Sequence of chain 1.D:
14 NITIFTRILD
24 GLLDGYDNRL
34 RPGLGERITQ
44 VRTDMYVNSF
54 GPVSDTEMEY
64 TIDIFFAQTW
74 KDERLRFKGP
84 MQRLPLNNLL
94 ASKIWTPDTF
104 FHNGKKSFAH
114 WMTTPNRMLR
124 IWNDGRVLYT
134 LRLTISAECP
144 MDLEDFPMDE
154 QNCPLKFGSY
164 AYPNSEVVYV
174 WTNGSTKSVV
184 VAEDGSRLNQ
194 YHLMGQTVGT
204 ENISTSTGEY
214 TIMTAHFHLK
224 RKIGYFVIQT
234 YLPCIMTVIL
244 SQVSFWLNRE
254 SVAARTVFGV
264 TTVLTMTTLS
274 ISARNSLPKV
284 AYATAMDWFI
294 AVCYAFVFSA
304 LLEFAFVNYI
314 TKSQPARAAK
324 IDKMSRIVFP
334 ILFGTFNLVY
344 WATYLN

Binding-site contacts:
Ligand atom C5 contacts residue ASN205 of chain 1.D at 3.6 Å.
Ligand atom O5 contacts residue ASN167 of chain 1.D at 3.1 Å (h-bond).
Ligand atom C1 contacts residue ASN205 of chain 1.D at 1.4 Å.
Ligand atom C8 contacts residue GLU204 of chain 1.D at 3.9 Å.
Ligand atom N2 contacts residue ASN205 of chain 1.D at 2.9 Å (h-bond).
Ligand atom C3 contacts residue ASN205 of chain 1.D at 3.8 Å.
Ligand atom O5 contacts residue ASN205 of chain 1.D at 2.3 Å (h-bond).
Ligand atom C2 contacts residue ASN205 of chain 1.D at 2.4 Å.
Ligand atom C6 contacts residue ASN167 of chain 1.D at 4.1 Å.
Ligand atom C1 contacts residue ASN167 of chain 1.D at 3.5 Å.
Ligand atom C7 contacts residue ASN205 of chain 1.D at 3.6 Å.
Ligand atom C4 contacts residue ASN205 of chain 1.D at 4.2 Å.
Ligand atom C5 contacts residue ASN167 of chain 1.D at 3.7 Å.
Ligand atom C8 contacts residue THR203 of chain 1.D at 4.0 Å.
Ligand atom C8 contacts residue ASN205 of chain 1.D at 4.1 Å.
Ligand atom O7 contacts residue ASN205 of chain 1.D at 3.9 Å.

A protein and the small-molecule ligand that binds it are described below.
Small molecule (SMILES): CC(=O)N[C@@H]1[C@@H](O)[C@H](O)[C@@H](CO)O[C@H]1O